The protein below binds the small molecule below.
Small molecule (SMILES): CC(=O)N[C@H]1[C@H]([C@H](O)[C@H](O)CO)O[C@@](O)(C(=O)O)C[C@@H]1O

Sequence of chain 1.N:
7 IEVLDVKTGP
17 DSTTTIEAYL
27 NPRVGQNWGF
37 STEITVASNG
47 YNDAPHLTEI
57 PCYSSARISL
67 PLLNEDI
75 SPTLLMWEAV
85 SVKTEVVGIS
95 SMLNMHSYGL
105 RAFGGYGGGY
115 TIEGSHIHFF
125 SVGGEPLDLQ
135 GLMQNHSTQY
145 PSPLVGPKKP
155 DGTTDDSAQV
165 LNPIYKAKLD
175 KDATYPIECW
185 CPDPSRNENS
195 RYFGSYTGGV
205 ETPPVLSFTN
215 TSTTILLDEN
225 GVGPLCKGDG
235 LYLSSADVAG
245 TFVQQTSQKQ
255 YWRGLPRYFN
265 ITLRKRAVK

Sequence of chain 1.M:
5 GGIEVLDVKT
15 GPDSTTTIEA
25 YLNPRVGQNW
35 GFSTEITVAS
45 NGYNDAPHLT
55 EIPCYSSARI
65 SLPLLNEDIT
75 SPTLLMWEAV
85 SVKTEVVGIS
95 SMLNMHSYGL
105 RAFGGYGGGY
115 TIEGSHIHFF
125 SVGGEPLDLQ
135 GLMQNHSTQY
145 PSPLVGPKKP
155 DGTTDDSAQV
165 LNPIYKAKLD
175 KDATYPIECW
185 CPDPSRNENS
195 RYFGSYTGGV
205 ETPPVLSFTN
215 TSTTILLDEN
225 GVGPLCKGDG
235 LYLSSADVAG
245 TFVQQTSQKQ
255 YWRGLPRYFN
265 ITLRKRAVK

Binding-site contacts:
Ligand atom O1A contacts residue HIS52 of chain 1.N at 2.8 Å (h-bond).
Ligand atom O10 contacts residue ASP49 of chain 1.N at 4.3 Å.
Ligand atom O9 contacts residue ARG105 of chain 1.M at 3.6 Å.
Ligand atom C5 contacts residue THR41 of chain 1.N at 3.9 Å.
Ligand atom C11 contacts residue VAL42 of chain 1.N at 4.2 Å (hydrophobic).
Ligand atom C10 contacts residue PRO51 of chain 1.N at 4.1 Å (hydrophobic).
Ligand atom C8 contacts residue THR41 of chain 1.N at 4.1 Å.
Ligand atom C11 contacts residue THR41 of chain 1.N at 3.2 Å.
Ligand atom O10 contacts residue ASN48 of chain 1.N at 3.4 Å (h-bond).
Ligand atom C4 contacts residue ALA50 of chain 1.N at 3.8 Å (hydrophobic).
Ligand atom O10 contacts residue ALA50 of chain 1.N at 3.3 Å (h-bond).
Ligand atom C9 contacts residue ARG105 of chain 1.M at 3.7 Å.
Ligand atom C5 contacts residue ALA50 of chain 1.N at 4.3 Å (hydrophobic).
Ligand atom O1B contacts residue THR41 of chain 1.N at 3.8 Å.
Ligand atom O7 contacts residue VAL42 of chain 1.N at 3.5 Å (h-bond).
Ligand atom C7 contacts residue VAL42 of chain 1.N at 3.5 Å (hydrophobic).
Ligand atom C10 contacts residue ALA50 of chain 1.N at 3.3 Å (hydrophobic).
Ligand atom C11 contacts residue ALA43 of chain 1.N at 3.5 Å (hydrophobic).
Ligand atom N5 contacts residue ALA50 of chain 1.N at 3.6 Å.
Ligand atom O7 contacts residue ALA43 of chain 1.N at 3.9 Å.
Ligand atom O4 contacts residue ALA50 of chain 1.N at 2.8 Å (h-bond).
Ligand atom O10 contacts residue ALA43 of chain 1.N at 3.5 Å.
Ligand atom C11 contacts residue ALA50 of chain 1.N at 3.7 Å (hydrophobic).
Ligand atom N5 contacts residue THR41 of chain 1.N at 2.9 Å (h-bond).
Ligand atom C11 contacts residue ASP49 of chain 1.N at 3.9 Å.
Ligand atom C10 contacts residue THR41 of chain 1.N at 3.6 Å.
Ligand atom C1 contacts residue HIS52 of chain 1.N at 3.1 Å.
Ligand atom C6 contacts residue THR41 of chain 1.N at 3.8 Å.
Ligand atom C2 contacts residue HIS52 of chain 1.N at 4.3 Å.
Ligand atom C11 contacts residue PRO51 of chain 1.N at 3.6 Å (hydrophobic).
Ligand atom C10 contacts residue ALA43 of chain 1.N at 3.8 Å (hydrophobic).
Ligand atom C7 contacts residue THR41 of chain 1.N at 3.9 Å.
Ligand atom O8 contacts residue THR41 of chain 1.N at 3.2 Å.
Ligand atom O1B contacts residue HIS52 of chain 1.N at 3.2 Å (h-bond).
Ligand atom C11 contacts residue HIS100 of chain 1.M at 4.3 Å.
Ligand atom O8 contacts residue ARG105 of chain 1.M at 3.9 Å.
Ligand atom C4 contacts residue HIS52 of chain 1.N at 3.9 Å.
Ligand atom C8 contacts residue VAL42 of chain 1.N at 3.7 Å (hydrophobic).
Ligand atom O8 contacts residue VAL42 of chain 1.N at 3.5 Å (h-bond).
Ligand atom C9 contacts residue VAL42 of chain 1.N at 3.2 Å (hydrophobic).